The small molecule below binds the protein below.
Small molecule (SMILES): CCCn1c2c(c(SC(C)C)nc1=O)CCC2

Binding-site contacts:
Ligand atom N1 contacts residue PHE291 of chain 1.A at 3.5 Å.
Ligand atom C11 contacts residue PHE291 of chain 1.A at 3.8 Å (hydrophobic).
Ligand atom C5 contacts residue PHE291 of chain 1.A at 3.5 Å (hydrophobic).
Ligand atom C7 contacts residue PHE291 of chain 1.A at 3.8 Å (hydrophobic).
Ligand atom C1 contacts residue PHE291 of chain 1.A at 4.0 Å (hydrophobic).
Ligand atom C3 contacts residue PHE291 of chain 1.A at 3.7 Å (hydrophobic).
Ligand atom C6 contacts residue PHE291 of chain 1.A at 3.6 Å (hydrophobic).
Ligand atom C7 contacts residue VAL248 of chain 1.A at 4.2 Å (hydrophobic).
Ligand atom C4 contacts residue PHE291 of chain 1.A at 3.7 Å (hydrophobic).
Ligand atom C10 contacts residue PHE291 of chain 1.A at 3.7 Å (hydrophobic).
Ligand atom C12 contacts residue PHE291 of chain 1.A at 4.1 Å (hydrophobic).
Ligand atom C10 contacts residue ASP15 of chain 1.A at 4.4 Å.
Ligand atom C11 contacts residue ASP15 of chain 1.A at 3.4 Å.
Ligand atom C11 contacts residue PHE280 of chain 1.A at 3.9 Å (hydrophobic).
Ligand atom N contacts residue PHE291 of chain 1.A at 3.8 Å.
Ligand atom C12 contacts residue ASP15 of chain 1.A at 3.5 Å.
Ligand atom C8 contacts residue PHE291 of chain 1.A at 4.1 Å (hydrophobic).
Ligand atom C8 contacts residue GLN295 of chain 1.A at 3.6 Å.
Ligand atom C12 contacts residue LEU13 of chain 1.A at 4.5 Å (hydrophobic).
Ligand atom C7 contacts residue GLY249 of chain 1.A at 4.4 Å.
Ligand atom O contacts residue PHE291 of chain 1.A at 4.1 Å.
Ligand atom C8 contacts residue GLY250 of chain 1.A at 3.9 Å.
Ligand atom S contacts residue PHE291 of chain 1.A at 3.5 Å.
Ligand atom C8 contacts residue VAL248 of chain 1.A at 4.4 Å (hydrophobic).
Ligand atom S contacts residue LEU224 of chain 1.A at 4.1 Å.
Ligand atom C8 contacts residue GLY249 of chain 1.A at 3.9 Å.
Ligand atom C11 contacts residue LEU13 of chain 1.A at 4.1 Å (hydrophobic).
Ligand atom C9 contacts residue VAL248 of chain 1.A at 4.3 Å (hydrophobic).
Ligand atom C10 contacts residue PHE280 of chain 1.A at 3.8 Å (hydrophobic).
Ligand atom C8 contacts residue TYR251 of chain 1.A at 4.3 Å (hydrophobic).
Ligand atom C9 contacts residue GLY249 of chain 1.A at 3.8 Å.

Sequence of chain 1.A:
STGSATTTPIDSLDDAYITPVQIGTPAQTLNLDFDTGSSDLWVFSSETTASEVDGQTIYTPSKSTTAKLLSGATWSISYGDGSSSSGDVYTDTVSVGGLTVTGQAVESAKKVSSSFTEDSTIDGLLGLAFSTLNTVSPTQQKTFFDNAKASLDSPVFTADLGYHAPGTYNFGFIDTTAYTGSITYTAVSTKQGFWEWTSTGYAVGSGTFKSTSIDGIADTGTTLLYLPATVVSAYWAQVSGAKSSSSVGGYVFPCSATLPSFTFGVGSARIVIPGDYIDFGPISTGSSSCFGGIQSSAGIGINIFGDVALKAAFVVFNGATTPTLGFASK